This protein binds this small molecule.
Small molecule (SMILES): CC(=O)N[C@H]1[C@H](O[C@H]2[C@H](O)[C@@H](NC(C)=O)CO[C@@H]2CO)O[C@H](CO)[C@@H](O)[C@@H]1O

Binding-site contacts:
Ligand atom C1 contacts residue NAG1 of chain 1.Y at 3.7 Å.
Ligand atom O7 contacts residue NAG1 of chain 1.Y at 2.8 Å (h-bond).
Ligand atom C7 contacts residue ASN355 of chain 1.E at 3.5 Å.
Ligand atom O4 contacts residue NAG1 of chain 1.Y at 4.5 Å.
Ligand atom O5 contacts residue SER357 of chain 1.E at 3.8 Å.
Ligand atom C2 contacts residue NAG2 of chain 1.Y at 4.4 Å.
Ligand atom C8 contacts residue NAG1 of chain 1.FB at 3.9 Å.
Ligand atom O6 contacts residue NAG1 of chain 1.FB at 4.2 Å.
Ligand atom O6 contacts residue BMA3 of chain 1.Y at 4.4 Å.
Ligand atom C5 contacts residue ASN355 of chain 1.E at 3.7 Å.
Ligand atom C6 contacts residue NAG1 of chain 1.FB at 4.1 Å.
Ligand atom O5 contacts residue ASN355 of chain 1.E at 2.4 Å (h-bond).
Ligand atom C7 contacts residue NAG1 of chain 1.Y at 3.9 Å.
Ligand atom C4 contacts residue ASN355 of chain 1.E at 4.2 Å.
Ligand atom O5 contacts residue NAG1 of chain 1.Y at 4.4 Å.
Ligand atom O6 contacts residue NAG2 of chain 1.Y at 4.3 Å.
Ligand atom O7 contacts residue ASN355 of chain 1.E at 3.8 Å.
Ligand atom O3 contacts residue NAG2 of chain 1.Y at 4.5 Å.
Ligand atom C1 contacts residue ASN355 of chain 1.E at 1.4 Å.
Ligand atom N2 contacts residue ASN355 of chain 1.E at 2.8 Å (h-bond).
Ligand atom N2 contacts residue NAG2 of chain 1.Y at 4.5 Å.
Ligand atom C6 contacts residue SER357 of chain 1.E at 3.7 Å.
Ligand atom O4 contacts residue NAG2 of chain 1.Y at 4.5 Å.
Ligand atom C8 contacts residue ARG387 of chain 1.E at 4.4 Å.
Ligand atom C5 contacts residue SER357 of chain 1.E at 4.1 Å.
Ligand atom C3 contacts residue ASN355 of chain 1.E at 3.7 Å.
Ligand atom C2 contacts residue ASN355 of chain 1.E at 2.4 Å.

Sequence of chain 1.E:
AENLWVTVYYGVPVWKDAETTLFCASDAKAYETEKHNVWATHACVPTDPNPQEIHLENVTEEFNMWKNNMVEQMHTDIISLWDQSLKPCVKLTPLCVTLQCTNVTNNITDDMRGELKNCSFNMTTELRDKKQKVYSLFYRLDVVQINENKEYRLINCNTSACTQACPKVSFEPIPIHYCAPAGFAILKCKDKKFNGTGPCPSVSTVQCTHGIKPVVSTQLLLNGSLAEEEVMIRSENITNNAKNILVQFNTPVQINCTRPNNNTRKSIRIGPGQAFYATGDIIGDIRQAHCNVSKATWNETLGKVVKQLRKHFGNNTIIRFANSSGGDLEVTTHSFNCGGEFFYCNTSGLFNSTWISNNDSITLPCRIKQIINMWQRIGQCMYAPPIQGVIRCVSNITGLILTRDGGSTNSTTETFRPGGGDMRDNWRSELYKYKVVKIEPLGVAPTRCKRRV